This protein binds this small molecule.
Small molecule (SMILES): O=C(O)c1ccccc1OC(F)(F)F

Sequence of chain 2.A:
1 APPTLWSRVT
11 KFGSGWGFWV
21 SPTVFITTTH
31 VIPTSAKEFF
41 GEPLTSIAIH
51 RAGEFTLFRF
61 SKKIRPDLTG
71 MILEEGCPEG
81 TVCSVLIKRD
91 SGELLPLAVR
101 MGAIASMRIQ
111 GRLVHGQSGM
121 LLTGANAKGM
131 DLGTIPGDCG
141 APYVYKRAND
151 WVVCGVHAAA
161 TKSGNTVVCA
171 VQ

Binding-site contacts:
Ligand atom C7 contacts residue PHE40 of chain 2.A at 4.3 Å (hydrophobic).
Ligand atom F1 contacts residue PHE40 of chain 2.A at 4.1 Å.
Ligand atom F2 contacts residue PHE40 of chain 2.A at 3.6 Å.
Ligand atom F2 contacts residue ARG65 of chain 2.A at 4.2 Å.
Ligand atom F contacts residue ILE64 of chain 2.A at 3.3 Å.
Ligand atom F2 contacts residue THR10 of chain 2.A at 4.4 Å.
Ligand atom O2 contacts residue ARG65 of chain 2.A at 3.3 Å.
Ligand atom C7 contacts residue ARG65 of chain 2.A at 3.9 Å.
Ligand atom F contacts residue ARG65 of chain 2.A at 3.5 Å.
Ligand atom F2 contacts residue TRP19 of chain 2.A at 4.1 Å.
Ligand atom F contacts residue PHE40 of chain 2.A at 4.0 Å.
Ligand atom F contacts residue TRP19 of chain 2.A at 4.5 Å.
Ligand atom C6 contacts residue ARG65 of chain 2.A at 4.3 Å.
Ligand atom C5 contacts residue ARG65 of chain 2.A at 4.4 Å.